Sequence of chain 1.A:
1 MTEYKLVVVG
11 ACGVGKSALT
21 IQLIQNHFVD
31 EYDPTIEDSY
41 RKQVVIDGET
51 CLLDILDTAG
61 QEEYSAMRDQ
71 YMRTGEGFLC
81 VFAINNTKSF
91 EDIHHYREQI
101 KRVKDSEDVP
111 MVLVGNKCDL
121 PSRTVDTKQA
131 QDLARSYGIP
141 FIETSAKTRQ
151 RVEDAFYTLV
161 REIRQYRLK

Binding-site contacts:
Ligand atom OBT contacts residue GLY60 of chain 1.A at 2.8 Å (h-bond).
Ligand atom CAC contacts residue ASP69 of chain 1.A at 3.5 Å.
Ligand atom N3 contacts residue TYR96 of chain 1.A at 3.1 Å (h-bond).
Ligand atom C2 contacts residue GLU62 of chain 1.A at 3.4 Å.
Ligand atom OBF contacts residue LYS16 of chain 1.A at 3.0 Å (salt-bridge).
Ligand atom CBA contacts residue CYS12 of chain 1.A at 3.5 Å (hydrophobic).
Ligand atom OBI contacts residue GLU62 of chain 1.A at 3.5 Å (salt-bridge).
Ligand atom N1 contacts residue HIS95 of chain 1.A at 2.8 Å (h-bond).
Ligand atom FAK contacts residue VAL9 of chain 1.A at 3.5 Å.
Ligand atom CBE contacts residue CYS12 of chain 1.A at 3.2 Å (hydrophobic).
Ligand atom FAK contacts residue ILE100 of chain 1.A at 3.2 Å.
Ligand atom CBG contacts residue CYS12 of chain 1.A at 2.7 Å (hydrophobic).
Ligand atom CAM contacts residue TYR96 of chain 1.A at 3.4 Å (hydrophobic).
Ligand atom CBG contacts residue PRO34 of chain 1.A at 3.5 Å (hydrophobic).
Ligand atom NBO contacts residue GLU62 of chain 1.A at 3.0 Å (salt-bridge).
Ligand atom CBN contacts residue GLU62 of chain 1.A at 3.3 Å.
Ligand atom OBT contacts residue CYS12 of chain 1.A at 3.1 Å (h-bond).
Ligand atom CBA contacts residue GLY60 of chain 1.A at 3.0 Å.
Ligand atom N1 contacts residue GLU62 of chain 1.A at 3.4 Å (salt-bridge).
Ligand atom CAJ contacts residue GLN99 of chain 1.A at 3.5 Å.
Ligand atom C6 contacts residue HIS95 of chain 1.A at 3.6 Å.
Ligand atom C2 contacts residue TYR96 of chain 1.A at 3.2 Å (hydrophobic).
Ligand atom FAT contacts residue GLN99 of chain 1.A at 3.4 Å.
Ligand atom OBI contacts residue TYR96 of chain 1.A at 3.4 Å (h-bond).
Ligand atom N1 contacts residue TYR64 of chain 1.A at 3.4 Å (h-bond).
Ligand atom NBB contacts residue CYS12 of chain 1.A at 3.6 Å (h-bond).
Ligand atom CBP contacts residue GLU62 of chain 1.A at 3.3 Å.
Ligand atom CAO contacts residue TYR64 of chain 1.A at 3.5 Å (hydrophobic).
Ligand atom CAD contacts residue ASP69 of chain 1.A at 3.5 Å.
Ligand atom CBJ contacts residue GLU62 of chain 1.A at 3.4 Å.
Ligand atom FAT contacts residue TYR64 of chain 1.A at 3.1 Å.
Ligand atom CAE contacts residue TYR64 of chain 1.A at 3.5 Å (hydrophobic).
Ligand atom CAE contacts residue GLU63 of chain 1.A at 3.3 Å.
Ligand atom CBH contacts residue CYS12 of chain 1.A at 1.8 Å (hydrophobic).
Ligand atom FAT contacts residue HIS95 of chain 1.A at 3.4 Å.
Ligand atom OBI contacts residue HIS95 of chain 1.A at 3.3 Å (h-bond).
Ligand atom N1 contacts residue TYR96 of chain 1.A at 3.5 Å.
Ligand atom CAC contacts residue ARG102 of chain 1.A at 3.6 Å.
Ligand atom C2 contacts residue HIS95 of chain 1.A at 3.6 Å.
Ligand atom C6 contacts residue TYR64 of chain 1.A at 3.5 Å (hydrophobic).

The protein below binds the small molecule below.
Small molecule (SMILES): C#Cc1c(F)ccc2cccc(-c3ncc4c(N5CCN(C(=O)[C@H](C)O)CC5)nc(OC[C@@]56CCCN5C[C@H](F)C6)nc4c3F)c12